Sequence of chain 1.A:
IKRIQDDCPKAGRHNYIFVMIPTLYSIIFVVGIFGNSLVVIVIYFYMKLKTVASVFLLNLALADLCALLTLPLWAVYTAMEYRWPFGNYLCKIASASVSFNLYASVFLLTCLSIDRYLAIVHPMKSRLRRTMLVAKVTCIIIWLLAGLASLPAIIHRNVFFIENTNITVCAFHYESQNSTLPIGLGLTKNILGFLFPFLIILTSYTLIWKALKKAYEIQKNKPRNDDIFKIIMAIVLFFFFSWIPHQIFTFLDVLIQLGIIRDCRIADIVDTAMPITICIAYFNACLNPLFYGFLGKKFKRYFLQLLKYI

This small molecule binds to this protein.
Small molecule (SMILES): CC(C)CCC[C@@H](C)[C@H]1CC[C@H]2[C@@H]3CC=C4C[C@@H](O)CC[C@]4(C)[C@H]3CC[C@]12C

Binding-site contacts:
Ligand atom C21 contacts residue THR678 of chain 1.A at 4.0 Å.
Ligand atom C19 contacts residue CLR1 of chain 1.L at 3.8 Å.
Ligand atom C14 contacts residue PHE650 of chain 1.A at 3.8 Å (hydrophobic).
Ligand atom C26 contacts residue CLR1 of chain 1.L at 4.3 Å.
Ligand atom C23 contacts residue PRO646 of chain 1.A at 4.1 Å (hydrophobic).
Ligand atom C9 contacts residue ALA674 of chain 1.A at 4.0 Å (hydrophobic).
Ligand atom C4 contacts residue ILE670 of chain 1.A at 3.9 Å (hydrophobic).
Ligand atom C24 contacts residue PRO646 of chain 1.A at 3.9 Å (hydrophobic).
Ligand atom C16 contacts residue PHE650 of chain 1.A at 3.9 Å (hydrophobic).
Ligand atom C3 contacts residue ILE670 of chain 1.A at 4.2 Å (hydrophobic).
Ligand atom C21 contacts residue ILE681 of chain 1.A at 3.8 Å (hydrophobic).
Ligand atom C6 contacts residue ILE670 of chain 1.A at 4.2 Å (hydrophobic).
Ligand atom C11 contacts residue CLR1 of chain 1.L at 3.7 Å.
Ligand atom C2 contacts residue TYR417 of chain 1.A at 3.4 Å (hydrophobic).
Ligand atom C12 contacts residue ILE677 of chain 1.A at 3.7 Å (hydrophobic).
Ligand atom C20 contacts residue CLR1 of chain 1.L at 3.8 Å.
Ligand atom C17 contacts residue PHE650 of chain 1.A at 4.2 Å (hydrophobic).
Ligand atom C15 contacts residue PHE650 of chain 1.A at 3.9 Å (hydrophobic).
Ligand atom C18 contacts residue CLR1 of chain 1.L at 3.9 Å.
Ligand atom C2 contacts residue CLR1 of chain 1.L at 4.2 Å.
Ligand atom C7 contacts residue PHE650 of chain 1.A at 3.8 Å (hydrophobic).
Ligand atom C1 contacts residue CLR1 of chain 1.L at 4.1 Å.
Ligand atom C21 contacts residue PRO646 of chain 1.A at 4.1 Å (hydrophobic).
Ligand atom O1 contacts residue ILE670 of chain 1.A at 4.2 Å.
Ligand atom C27 contacts residue PHE642 of chain 1.A at 3.7 Å (hydrophobic).
Ligand atom C22 contacts residue PRO646 of chain 1.A at 4.2 Å (hydrophobic).
Ligand atom C14 contacts residue ALA674 of chain 1.A at 4.2 Å (hydrophobic).
Ligand atom C23 contacts residue ILE681 of chain 1.A at 4.0 Å (hydrophobic).
Ligand atom C25 contacts residue ILE681 of chain 1.A at 4.2 Å (hydrophobic).
Ligand atom C21 contacts residue CLR1 of chain 1.L at 4.2 Å.
Ligand atom C1 contacts residue THR673 of chain 1.A at 3.8 Å.
Ligand atom C3 contacts residue THR673 of chain 1.A at 3.9 Å.
Ligand atom C25 contacts residue PRO646 of chain 1.A at 4.1 Å (hydrophobic).
Ligand atom C7 contacts residue ALA674 of chain 1.A at 4.3 Å (hydrophobic).
Ligand atom C2 contacts residue THR673 of chain 1.A at 3.9 Å.
Ligand atom C25 contacts residue PHE642 of chain 1.A at 4.1 Å (hydrophobic).
Ligand atom C3 contacts residue TYR417 of chain 1.A at 4.1 Å (hydrophobic).
Ligand atom C21 contacts residue ILE677 of chain 1.A at 3.7 Å (hydrophobic).
Ligand atom O1 contacts residue TYR417 of chain 1.A at 4.0 Å.
Ligand atom C23 contacts residue CLR1 of chain 1.L at 4.0 Å.